Binding-site contacts:
Ligand atom C4' contacts residue GLY14 of chain 2.O at 3.2 Å.
Ligand atom P contacts residue ARG79 of chain 2.E at 3.6 Å.
Ligand atom C5' contacts residue GLY14 of chain 2.O at 3.0 Å.
Ligand atom O3' contacts residue THR36 of chain 2.F at 3.3 Å (h-bond).
Ligand atom O3' contacts residue SER155 of chain 2.E at 3.4 Å (h-bond).
Ligand atom C2' contacts residue VAL38 of chain 2.E at 3.6 Å (hydrophobic).
Ligand atom O2 contacts residue A2 of chain 2.R at 3.0 Å.
Ligand atom OP2 contacts residue SER17 of chain 2.O at 3.1 Å (h-bond).
Ligand atom C4' contacts residue ALA40 of chain 2.E at 3.6 Å (hydrophobic).
Ligand atom N3 contacts residue A3 of chain 2.R at 3.0 Å (h-bond).
Ligand atom P contacts residue GLY14 of chain 2.O at 3.2 Å.
Ligand atom OP1 contacts residue SER17 of chain 2.O at 3.1 Å.
Ligand atom C4 contacts residue A3 of chain 2.R at 3.0 Å.
Ligand atom O2' contacts residue ARG39 of chain 2.E at 3.6 Å.
Ligand atom O2' contacts residue VAL38 of chain 2.E at 2.7 Å (h-bond).
Ligand atom N3 contacts residue A1 of chain 2.R at 3.1 Å (h-bond).
Ligand atom O2 contacts residue A3 of chain 2.R at 2.9 Å.
Ligand atom C4' contacts residue VAL19 of chain 2.O at 3.6 Å (hydrophobic).
Ligand atom O2' contacts residue ASN16 of chain 2.O at 2.9 Å (h-bond).
Ligand atom C4 contacts residue A4 of chain 2.R at 3.2 Å.
Ligand atom C4 contacts residue A1 of chain 2.R at 3.2 Å.
Ligand atom O2 contacts residue THR13 of chain 2.O at 3.1 Å (h-bond).
Ligand atom C4 contacts residue A2 of chain 2.R at 3.2 Å.
Ligand atom O4 contacts residue A4 of chain 2.R at 2.8 Å.
Ligand atom C2 contacts residue A2 of chain 2.R at 3.0 Å.
Ligand atom C5 contacts residue A3 of chain 2.R at 3.0 Å.
Ligand atom C2 contacts residue A3 of chain 2.R at 3.2 Å.
Ligand atom O4 contacts residue A2 of chain 2.R at 2.5 Å (h-bond).
Ligand atom N3 contacts residue A4 of chain 2.R at 3.1 Å.
Ligand atom O4 contacts residue A3 of chain 2.R at 2.5 Å (h-bond).
Ligand atom OP1 contacts residue GLY14 of chain 2.O at 3.4 Å (h-bond).
Ligand atom O4' contacts residue THR13 of chain 2.O at 2.9 Å (h-bond).
Ligand atom O2' contacts residue SER155 of chain 2.E at 3.0 Å (h-bond).
Ligand atom C4' contacts residue THR13 of chain 2.O at 3.5 Å.
Ligand atom O4 contacts residue A1 of chain 2.R at 3.0 Å (h-bond).
Ligand atom N3 contacts residue A2 of chain 2.R at 2.3 Å (h-bond).
Ligand atom P contacts residue SER17 of chain 2.O at 3.6 Å.
Ligand atom OP1 contacts residue ARG79 of chain 2.E at 2.2 Å (salt-bridge).
Ligand atom O5' contacts residue GLY14 of chain 2.O at 3.0 Å.
Ligand atom O2' contacts residue THR36 of chain 2.F at 3.3 Å (h-bond).

Sequence of chain 2.E:
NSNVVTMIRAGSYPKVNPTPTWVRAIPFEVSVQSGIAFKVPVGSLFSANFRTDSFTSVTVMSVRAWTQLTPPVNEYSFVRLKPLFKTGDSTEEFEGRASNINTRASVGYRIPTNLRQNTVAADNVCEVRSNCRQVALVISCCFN

Sequence of chain 2.F:
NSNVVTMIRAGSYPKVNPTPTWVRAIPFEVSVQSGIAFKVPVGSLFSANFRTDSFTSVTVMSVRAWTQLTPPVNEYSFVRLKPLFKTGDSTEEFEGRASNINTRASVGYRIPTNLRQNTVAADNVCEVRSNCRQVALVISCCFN

A protein and the small-molecule ligand that binds it are described below.
Small molecule (SMILES): O=c1ccn([C@@H]2O[C@H](CO[P](=O)(O)O[C@H]3[C@@H](O)[C@H](n4ccc(=O)[nH]c4=O)O[C@@H]3CO[P](=O)(O)O[C@H]3[C@@H](O)[C@H](n4ccc(=O)[nH]c4=O)O[C@@H]3CO[P](=O)(O)O[C@H]3[C@@H](O)[C@H](n4ccc(=O)[nH]c4=O)O[C@@H]3CO[P](=O)(O)O[C@H]3[C@@H](O)[C@H](n4ccc(=O)[nH]c4=O)O[C@@H]3COP(=O)=O)[C@@H](O)[C@H]2O)c(=O)[nH]1

Sequence of chain 2.O:
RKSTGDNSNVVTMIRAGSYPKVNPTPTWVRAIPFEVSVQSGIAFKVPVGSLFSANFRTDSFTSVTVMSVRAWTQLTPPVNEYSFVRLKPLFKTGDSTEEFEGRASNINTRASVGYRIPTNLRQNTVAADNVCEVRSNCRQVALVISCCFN